Binding-site contacts:
Ligand atom C25 contacts residue SER79 of chain 1.A at 3.4 Å.
Ligand atom C20 contacts residue ALA75 of chain 1.A at 4.2 Å (hydrophobic).
Ligand atom C26 contacts residue SER79 of chain 1.A at 3.3 Å.
Ligand atom C24 contacts residue SER79 of chain 1.A at 4.0 Å.
Ligand atom C6 contacts residue ARG71 of chain 1.A at 3.4 Å.
Ligand atom C11 contacts residue ILE72 of chain 1.A at 3.7 Å (hydrophobic).
Ligand atom C5 contacts residue ARG71 of chain 1.A at 3.4 Å.
Ligand atom C18 contacts residue ILE72 of chain 1.A at 3.9 Å (hydrophobic).
Ligand atom C10 contacts residue ARG71 of chain 1.A at 4.1 Å.
Ligand atom C4 contacts residue ARG71 of chain 1.A at 3.4 Å.
Ligand atom C19 contacts residue ILE72 of chain 1.A at 3.8 Å (hydrophobic).
Ligand atom C18 contacts residue ALA75 of chain 1.A at 4.1 Å (hydrophobic).
Ligand atom C19 contacts residue ARG71 of chain 1.A at 3.6 Å.
Ligand atom C7 contacts residue ARG71 of chain 1.A at 4.2 Å.
Ligand atom C12 contacts residue ILE72 of chain 1.A at 4.4 Å (hydrophobic).

Sequence of chain 1.A:
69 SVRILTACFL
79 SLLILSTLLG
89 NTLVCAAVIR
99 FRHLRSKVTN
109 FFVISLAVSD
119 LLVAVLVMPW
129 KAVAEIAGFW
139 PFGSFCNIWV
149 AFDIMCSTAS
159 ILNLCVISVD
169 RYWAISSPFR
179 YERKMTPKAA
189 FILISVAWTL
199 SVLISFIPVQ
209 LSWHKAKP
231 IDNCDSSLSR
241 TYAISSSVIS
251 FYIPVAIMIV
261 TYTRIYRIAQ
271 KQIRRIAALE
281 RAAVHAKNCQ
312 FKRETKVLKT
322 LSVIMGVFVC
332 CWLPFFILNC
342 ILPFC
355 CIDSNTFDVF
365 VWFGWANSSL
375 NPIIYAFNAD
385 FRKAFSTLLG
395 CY

The protein below binds the small molecule below.
Small molecule (SMILES): CC(C)CCC[C@@H](C)[C@H]1CC[C@H]2[C@@H]3CC=C4C[C@@H](O)CC[C@]4(C)[C@H]3CC[C@]12C